The protein below binds the small molecule below.
Small molecule (SMILES): O=c1[nH]cnc2c([C@@H]3N[C@H](CO)[C@@H](O)[C@H]3O)c[nH]c12

Sequence of chain 1.A:
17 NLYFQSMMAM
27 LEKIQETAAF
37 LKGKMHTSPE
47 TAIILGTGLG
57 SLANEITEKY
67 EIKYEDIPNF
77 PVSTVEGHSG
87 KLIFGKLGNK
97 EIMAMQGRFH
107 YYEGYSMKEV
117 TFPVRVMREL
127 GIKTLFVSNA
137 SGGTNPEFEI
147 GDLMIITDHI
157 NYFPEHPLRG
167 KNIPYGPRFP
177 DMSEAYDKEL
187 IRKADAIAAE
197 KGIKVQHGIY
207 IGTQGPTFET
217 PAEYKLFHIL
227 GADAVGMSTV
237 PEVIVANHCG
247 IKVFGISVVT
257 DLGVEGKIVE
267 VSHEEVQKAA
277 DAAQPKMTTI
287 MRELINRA

Sequence of chain 2.A:
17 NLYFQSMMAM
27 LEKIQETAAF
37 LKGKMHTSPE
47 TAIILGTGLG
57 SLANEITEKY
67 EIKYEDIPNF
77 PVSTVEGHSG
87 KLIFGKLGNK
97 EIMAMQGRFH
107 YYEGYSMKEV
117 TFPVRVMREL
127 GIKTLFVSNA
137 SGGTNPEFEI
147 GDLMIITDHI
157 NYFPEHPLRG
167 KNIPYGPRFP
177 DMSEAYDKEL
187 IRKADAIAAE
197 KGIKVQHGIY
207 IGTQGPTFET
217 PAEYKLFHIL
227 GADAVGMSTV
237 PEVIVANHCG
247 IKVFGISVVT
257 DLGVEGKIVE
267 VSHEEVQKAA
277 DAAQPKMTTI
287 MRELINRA

Binding-site contacts:
Ligand atom N3 contacts residue MET233 of chain 1.A at 3.5 Å.
Ligand atom C6 contacts residue GLY138 of chain 1.A at 3.6 Å.
Ligand atom O2' contacts residue MET233 of chain 1.A at 2.8 Å (h-bond).
Ligand atom C1' contacts residue ALA136 of chain 1.A at 3.2 Å (hydrophobic).
Ligand atom C8 contacts residue ALA136 of chain 1.A at 3.5 Å (hydrophobic).
Ligand atom C2' contacts residue SO41 of chain 1.D at 3.5 Å.
Ligand atom N7 contacts residue THR256 of chain 1.A at 3.6 Å.
Ligand atom N7 contacts residue SER137 of chain 1.A at 3.5 Å.
Ligand atom O2' contacts residue SO41 of chain 1.D at 2.8 Å (h-bond).
Ligand atom C5 contacts residue PHE214 of chain 1.A at 3.6 Å (hydrophobic).
Ligand atom C6 contacts residue ASP257 of chain 1.A at 3.7 Å.
Ligand atom N3 contacts residue GLY232 of chain 1.A at 3.4 Å.
Ligand atom C5 contacts residue GLY138 of chain 1.A at 3.6 Å.
Ligand atom O6 contacts residue TYR220 of chain 1.A at 2.7 Å (h-bond).
Ligand atom N7 contacts residue ASP257 of chain 1.A at 2.8 Å (salt-bridge).
Ligand atom C2 contacts residue MET233 of chain 1.A at 3.5 Å (hydrophobic).
Ligand atom C1' contacts residue SO41 of chain 1.D at 3.3 Å.
Ligand atom N7 contacts residue GLY138 of chain 1.A at 3.5 Å (h-bond).
Ligand atom O5' contacts residue PHE214 of chain 1.A at 3.5 Å.
Ligand atom C8 contacts residue THR256 of chain 1.A at 3.6 Å.
Ligand atom O5' contacts residue VAL272 of chain 1.A at 3.6 Å.
Ligand atom N4' contacts residue THR53 of chain 1.A at 3.7 Å.
Ligand atom C3' contacts residue TYR108 of chain 1.A at 3.7 Å (hydrophobic).
Ligand atom O5' contacts residue HIS269 of chain 1.A at 2.8 Å (h-bond).
Ligand atom C5' contacts residue PHE214 of chain 1.A at 3.6 Å (hydrophobic).
Ligand atom O6 contacts residue ASP257 of chain 1.A at 2.5 Å (salt-bridge).
Ligand atom N1 contacts residue GLU215 of chain 1.A at 2.6 Å (salt-bridge).
Ligand atom C9 contacts residue ALA136 of chain 1.A at 3.4 Å (hydrophobic).
Ligand atom C6 contacts residue GLU215 of chain 1.A at 3.5 Å.
Ligand atom C2 contacts residue GLU215 of chain 1.A at 3.3 Å.
Ligand atom N4' contacts residue SO41 of chain 1.D at 2.7 Å (h-bond).
Ligand atom C3' contacts residue SO41 of chain 1.D at 3.3 Å.
Ligand atom O6 contacts residue GLU215 of chain 1.A at 3.6 Å.
Ligand atom C4' contacts residue SO41 of chain 1.D at 3.2 Å.
Ligand atom O3' contacts residue HIS106 of chain 1.A at 3.4 Å (h-bond).
Ligand atom O3' contacts residue SO41 of chain 1.D at 2.7 Å (h-bond).
Ligand atom C6 contacts residue PHE214 of chain 1.A at 3.6 Å (hydrophobic).
Ligand atom C5' contacts residue HIS269 of chain 1.A at 3.4 Å.
Ligand atom O3' contacts residue TYR108 of chain 1.A at 2.8 Å (h-bond).
Ligand atom O6 contacts residue GLY138 of chain 1.A at 3.3 Å.